Sequence of chain 1.I:
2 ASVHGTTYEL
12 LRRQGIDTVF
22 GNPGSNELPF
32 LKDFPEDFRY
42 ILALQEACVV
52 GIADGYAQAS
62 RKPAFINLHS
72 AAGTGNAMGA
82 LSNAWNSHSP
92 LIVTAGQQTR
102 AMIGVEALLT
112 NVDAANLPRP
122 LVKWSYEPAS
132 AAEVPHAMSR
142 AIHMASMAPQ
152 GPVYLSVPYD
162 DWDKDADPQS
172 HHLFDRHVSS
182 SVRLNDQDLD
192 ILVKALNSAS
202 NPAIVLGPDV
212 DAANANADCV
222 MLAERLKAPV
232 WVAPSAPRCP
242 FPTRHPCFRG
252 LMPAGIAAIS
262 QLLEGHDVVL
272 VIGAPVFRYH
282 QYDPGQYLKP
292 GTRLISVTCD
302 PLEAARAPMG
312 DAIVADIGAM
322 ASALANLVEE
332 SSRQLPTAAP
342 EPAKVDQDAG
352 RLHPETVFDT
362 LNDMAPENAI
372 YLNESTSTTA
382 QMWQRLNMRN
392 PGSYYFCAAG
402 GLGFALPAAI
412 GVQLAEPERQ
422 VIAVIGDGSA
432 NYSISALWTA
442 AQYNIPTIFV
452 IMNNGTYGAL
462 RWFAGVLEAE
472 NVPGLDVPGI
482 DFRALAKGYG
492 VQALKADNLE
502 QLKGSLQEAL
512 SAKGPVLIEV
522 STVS

A small-molecule ligand and the protein it binds are described below.
Small molecule (SMILES): O=C(O)[C@H](O)c1ccccc1

Sequence of chain 1.J:
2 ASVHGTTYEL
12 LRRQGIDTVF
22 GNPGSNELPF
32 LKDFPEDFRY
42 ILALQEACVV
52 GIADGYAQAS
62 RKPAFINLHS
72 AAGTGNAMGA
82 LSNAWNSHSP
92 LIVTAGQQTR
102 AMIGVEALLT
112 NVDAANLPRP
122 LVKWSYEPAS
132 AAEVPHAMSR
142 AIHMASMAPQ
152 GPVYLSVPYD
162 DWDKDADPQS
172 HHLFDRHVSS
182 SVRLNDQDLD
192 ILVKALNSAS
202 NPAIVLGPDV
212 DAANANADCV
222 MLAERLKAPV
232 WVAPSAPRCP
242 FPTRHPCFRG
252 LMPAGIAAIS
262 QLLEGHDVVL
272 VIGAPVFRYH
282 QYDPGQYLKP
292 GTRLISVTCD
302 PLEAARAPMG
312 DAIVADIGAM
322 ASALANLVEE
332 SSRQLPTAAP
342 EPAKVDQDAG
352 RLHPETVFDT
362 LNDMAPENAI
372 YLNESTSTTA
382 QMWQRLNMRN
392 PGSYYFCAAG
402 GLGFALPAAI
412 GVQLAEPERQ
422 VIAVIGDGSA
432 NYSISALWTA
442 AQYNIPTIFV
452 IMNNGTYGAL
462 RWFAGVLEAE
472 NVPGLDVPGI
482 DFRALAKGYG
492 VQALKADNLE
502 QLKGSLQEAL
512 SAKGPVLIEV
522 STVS

Binding-site contacts:
Ligand atom C4 contacts residue PHE397 of chain 1.J at 4.0 Å (hydrophobic).
Ligand atom O12 contacts residue SER26 of chain 1.I at 2.7 Å (h-bond).
Ligand atom C2 contacts residue HIS281 of chain 1.J at 4.2 Å.
Ligand atom O12 contacts residue HIS281 of chain 1.J at 3.2 Å.
Ligand atom C5 contacts residue HIS281 of chain 1.J at 3.9 Å.
Ligand atom C5 contacts residue ALA460 of chain 1.J at 4.3 Å (hydrophobic).
Ligand atom O12 contacts residue LEU110 of chain 1.I at 3.2 Å.
Ligand atom O11 contacts residue LEU461 of chain 1.J at 3.5 Å.
Ligand atom C3 contacts residue GLY401 of chain 1.J at 4.2 Å.
Ligand atom C6 contacts residue TPP1 of chain 1.XA at 3.9 Å.
Ligand atom C1 contacts residue HIS281 of chain 1.J at 3.6 Å.
Ligand atom O11 contacts residue SER26 of chain 1.I at 2.9 Å (h-bond).
Ligand atom O8 contacts residue GLY401 of chain 1.J at 3.9 Å.
Ligand atom C2 contacts residue TPP1 of chain 1.XA at 4.0 Å.
Ligand atom O11 contacts residue LEU110 of chain 1.I at 4.3 Å.
Ligand atom C7 contacts residue LEU110 of chain 1.I at 3.4 Å (hydrophobic).
Ligand atom C6 contacts residue PHE464 of chain 1.J at 4.2 Å (hydrophobic).
Ligand atom C7 contacts residue HIS281 of chain 1.J at 3.9 Å.
Ligand atom O11 contacts residue TPP1 of chain 1.XA at 3.2 Å.
Ligand atom C7 contacts residue HIS70 of chain 1.I at 3.7 Å.
Ligand atom C3 contacts residue PHE397 of chain 1.J at 3.8 Å (hydrophobic).
Ligand atom C4 contacts residue THR377 of chain 1.J at 3.5 Å.
Ligand atom C10 contacts residue SER26 of chain 1.I at 3.3 Å.
Ligand atom C5 contacts residue THR377 of chain 1.J at 3.9 Å.
Ligand atom O11 contacts residue HIS70 of chain 1.I at 3.7 Å.
Ligand atom C7 contacts residue TPP1 of chain 1.XA at 3.7 Å.
Ligand atom C10 contacts residue HIS281 of chain 1.J at 4.1 Å.
Ligand atom C2 contacts residue GLY401 of chain 1.J at 3.6 Å.
Ligand atom O12 contacts residue PHE464 of chain 1.J at 3.5 Å.
Ligand atom O11 contacts residue GLY25 of chain 1.I at 3.8 Å.
Ligand atom O8 contacts residue TPP1 of chain 1.XA at 2.8 Å (h-bond).
Ligand atom O8 contacts residue LEU110 of chain 1.I at 3.3 Å.
Ligand atom C10 contacts residue HIS70 of chain 1.I at 3.9 Å.
Ligand atom C10 contacts residue TPP1 of chain 1.XA at 3.8 Å.
Ligand atom C6 contacts residue HIS281 of chain 1.J at 3.4 Å.
Ligand atom C10 contacts residue LEU110 of chain 1.I at 3.5 Å (hydrophobic).
Ligand atom C1 contacts residue TPP1 of chain 1.XA at 3.7 Å.
Ligand atom C5 contacts residue TPP1 of chain 1.XA at 4.2 Å.
Ligand atom O8 contacts residue HIS70 of chain 1.I at 2.7 Å (h-bond).
Ligand atom C3 contacts residue THR377 of chain 1.J at 3.9 Å.